Sequence of chain 1.B:
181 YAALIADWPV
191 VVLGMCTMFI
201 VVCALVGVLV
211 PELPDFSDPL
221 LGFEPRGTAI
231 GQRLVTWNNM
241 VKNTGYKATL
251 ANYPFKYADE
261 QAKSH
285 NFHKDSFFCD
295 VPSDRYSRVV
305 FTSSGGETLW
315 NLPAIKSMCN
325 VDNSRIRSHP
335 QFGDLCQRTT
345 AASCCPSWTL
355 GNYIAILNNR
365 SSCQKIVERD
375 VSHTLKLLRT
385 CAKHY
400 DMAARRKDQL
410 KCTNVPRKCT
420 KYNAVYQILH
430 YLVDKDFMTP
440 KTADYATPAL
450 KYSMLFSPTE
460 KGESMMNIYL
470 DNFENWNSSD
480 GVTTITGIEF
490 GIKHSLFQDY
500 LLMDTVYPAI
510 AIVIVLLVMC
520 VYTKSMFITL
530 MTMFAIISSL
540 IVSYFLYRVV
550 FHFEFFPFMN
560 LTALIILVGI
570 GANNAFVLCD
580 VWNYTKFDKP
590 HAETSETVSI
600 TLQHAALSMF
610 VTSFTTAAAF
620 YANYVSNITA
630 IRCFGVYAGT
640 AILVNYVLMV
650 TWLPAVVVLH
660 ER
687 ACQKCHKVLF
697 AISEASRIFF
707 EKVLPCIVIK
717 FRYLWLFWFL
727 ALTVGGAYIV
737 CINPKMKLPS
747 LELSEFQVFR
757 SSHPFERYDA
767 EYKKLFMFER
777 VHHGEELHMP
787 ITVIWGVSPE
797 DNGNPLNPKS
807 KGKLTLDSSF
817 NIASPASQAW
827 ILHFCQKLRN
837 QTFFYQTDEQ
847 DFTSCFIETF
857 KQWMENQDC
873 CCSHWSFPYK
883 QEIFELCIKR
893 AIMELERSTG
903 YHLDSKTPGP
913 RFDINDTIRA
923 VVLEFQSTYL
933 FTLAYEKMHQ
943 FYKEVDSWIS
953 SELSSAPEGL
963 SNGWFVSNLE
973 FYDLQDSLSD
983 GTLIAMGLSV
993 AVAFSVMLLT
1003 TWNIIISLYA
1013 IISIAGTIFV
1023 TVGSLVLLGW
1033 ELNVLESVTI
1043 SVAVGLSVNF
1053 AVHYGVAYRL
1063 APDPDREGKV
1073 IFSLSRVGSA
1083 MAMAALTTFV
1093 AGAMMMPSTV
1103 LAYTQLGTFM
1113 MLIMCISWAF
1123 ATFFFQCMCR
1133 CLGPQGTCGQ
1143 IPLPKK

Binding-site contacts:
Ligand atom C3 contacts residue ASN917 of chain 1.B at 3.9 Å.
Ligand atom O6 contacts residue ASN917 of chain 1.B at 4.2 Å.
Ligand atom C5 contacts residue ASN917 of chain 1.B at 3.7 Å.
Ligand atom C7 contacts residue ASN917 of chain 1.B at 3.2 Å.
Ligand atom C1 contacts residue ASN917 of chain 1.B at 1.5 Å.
Ligand atom O5 contacts residue ASN917 of chain 1.B at 2.5 Å (h-bond).
Ligand atom C2 contacts residue ASN917 of chain 1.B at 2.6 Å.
Ligand atom C8 contacts residue ASN917 of chain 1.B at 4.4 Å.
Ligand atom C4 contacts residue ASN917 of chain 1.B at 4.3 Å.
Ligand atom N2 contacts residue ASN917 of chain 1.B at 2.9 Å (h-bond).
Ligand atom O7 contacts residue ASN917 of chain 1.B at 3.2 Å (h-bond).

The protein below binds the small molecule below.
Small molecule (SMILES): CC(=O)N[C@@H]1[C@@H](O)[C@H](O)[C@@H](CO)O[C@H]1O